Sequence of chain 1.B:
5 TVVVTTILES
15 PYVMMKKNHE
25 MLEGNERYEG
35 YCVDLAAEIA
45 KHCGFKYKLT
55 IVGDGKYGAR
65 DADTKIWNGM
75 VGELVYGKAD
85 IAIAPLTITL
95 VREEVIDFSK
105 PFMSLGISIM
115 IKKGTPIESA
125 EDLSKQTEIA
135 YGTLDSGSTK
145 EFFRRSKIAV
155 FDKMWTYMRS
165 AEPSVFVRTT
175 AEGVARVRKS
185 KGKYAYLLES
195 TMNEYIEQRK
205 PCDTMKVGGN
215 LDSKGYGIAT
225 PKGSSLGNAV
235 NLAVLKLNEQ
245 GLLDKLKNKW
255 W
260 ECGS

This small molecule binds to this protein.
Small molecule (SMILES): [NH3+][C@@H](Cc1c(-c2nnn(Cc3cccc(Cl)c3)n2)o[nH]c1=O)C(=O)O

Binding-site contacts:
Ligand atom O28 contacts residue GLY141 of chain 1.B at 3.3 Å.
Ligand atom O27 contacts residue ARG96 of chain 1.B at 2.8 Å (salt-bridge).
Ligand atom O3 contacts residue GLU193 of chain 1.B at 3.4 Å (salt-bridge).
Ligand atom O28 contacts residue TYR61 of chain 1.B at 3.3 Å.
Ligand atom O27 contacts residue THR91 of chain 1.B at 2.9 Å (h-bond).
Ligand atom C12 contacts residue SER14 of chain 1.B at 2.9 Å.
Ligand atom C25 contacts residue SER142 of chain 1.B at 3.3 Å.
Ligand atom O23 contacts residue GLY141 of chain 1.B at 3.4 Å.
Ligand atom O23 contacts residue SER142 of chain 1.B at 3.2 Å (h-bond).
Ligand atom O3 contacts residue LEU192 of chain 1.B at 3.6 Å.
Ligand atom N29 contacts residue PRO89 of chain 1.B at 3.0 Å (h-bond).
Ligand atom N9 contacts residue GLU193 of chain 1.B at 3.6 Å.
Ligand atom C25 contacts residue GLU193 of chain 1.B at 3.3 Å.
Ligand atom C17 contacts residue GLU13 of chain 1.B at 3.4 Å.
Ligand atom C26 contacts residue ARG96 of chain 1.B at 3.4 Å.
Ligand atom N10 contacts residue GLU193 of chain 1.B at 3.2 Å (salt-bridge).
Ligand atom C5 contacts residue THR143 of chain 1.B at 3.4 Å.
Ligand atom C25 contacts residue THR91 of chain 1.B at 3.3 Å.
Ligand atom O28 contacts residue SER142 of chain 1.B at 2.9 Å (h-bond).
Ligand atom CL1 contacts residue THR195 of chain 1.B at 3.4 Å.
Ligand atom N8 contacts residue MET196 of chain 1.B at 3.2 Å.
Ligand atom C14 contacts residue THR195 of chain 1.B at 3.5 Å.
Ligand atom C13 contacts residue MET196 of chain 1.B at 3.5 Å (hydrophobic).
Ligand atom O27 contacts residue TYR61 of chain 1.B at 3.5 Å.
Ligand atom C17 contacts residue MET196 of chain 1.B at 3.6 Å (hydrophobic).
Ligand atom N4 contacts residue THR143 of chain 1.B at 3.0 Å (h-bond).
Ligand atom N10 contacts residue TYR61 of chain 1.B at 3.5 Å (h-bond).
Ligand atom O23 contacts residue THR143 of chain 1.B at 3.2 Å (h-bond).
Ligand atom C16 contacts residue GLU13 of chain 1.B at 3.4 Å.
Ligand atom C6 contacts residue GLU193 of chain 1.B at 3.3 Å.
Ligand atom C17 contacts residue SER14 of chain 1.B at 3.4 Å.
Ligand atom C14 contacts residue TYR16 of chain 1.B at 3.3 Å (hydrophobic).
Ligand atom O28 contacts residue ARG96 of chain 1.B at 2.6 Å (salt-bridge).
Ligand atom C26 contacts residue SER142 of chain 1.B at 3.3 Å.
Ligand atom C13 contacts residue TYR16 of chain 1.B at 3.5 Å (hydrophobic).
Ligand atom CL1 contacts residue MET196 of chain 1.B at 3.5 Å.
Ligand atom C11 contacts residue TYR61 of chain 1.B at 3.4 Å (hydrophobic).
Ligand atom N29 contacts residue GLU193 of chain 1.B at 2.9 Å (salt-bridge).
Ligand atom N29 contacts residue THR91 of chain 1.B at 2.8 Å (h-bond).
Ligand atom C26 contacts residue TYR61 of chain 1.B at 3.6 Å (hydrophobic).